A small-molecule ligand and the protein it binds are described below.
Small molecule (SMILES): Cc1cc(C(=O)N[C@@H](CC(=O)N2CCCC[C@@H]2C)C(=O)N[C@@H](C)C(=O)NCc2ccc(F)cc2F)no1

Sequence of chain 1.V:
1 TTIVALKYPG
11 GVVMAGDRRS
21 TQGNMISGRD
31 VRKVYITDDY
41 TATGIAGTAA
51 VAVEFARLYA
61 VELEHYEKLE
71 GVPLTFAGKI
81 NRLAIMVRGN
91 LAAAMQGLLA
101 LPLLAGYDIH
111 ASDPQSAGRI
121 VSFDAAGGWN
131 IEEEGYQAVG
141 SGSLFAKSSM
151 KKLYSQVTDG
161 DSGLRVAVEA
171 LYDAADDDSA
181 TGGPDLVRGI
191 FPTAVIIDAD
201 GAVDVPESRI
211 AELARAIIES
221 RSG

Binding-site contacts:
Ligand atom C32 contacts residue ALA52 of chain 1.V at 3.5 Å (hydrophobic).
Ligand atom O24 contacts residue ALA126 of chain 1.W at 3.1 Å (h-bond).
Ligand atom F37 contacts residue ALA49 of chain 1.V at 3.4 Å.
Ligand atom C29 contacts residue CIT1 of chain 1.FB at 3.2 Å.
Ligand atom O09 contacts residue SER27 of chain 1.V at 2.6 Å (h-bond).
Ligand atom N03 contacts residue THR21 of chain 1.V at 2.8 Å (h-bond).
Ligand atom O27 contacts residue THR21 of chain 1.V at 3.0 Å (h-bond).
Ligand atom C01 contacts residue CIT1 of chain 1.FB at 3.3 Å.
Ligand atom C29 contacts residue THR1 of chain 1.V at 3.1 Å.
Ligand atom N28 contacts residue GLY47 of chain 1.V at 2.8 Å (h-bond).
Ligand atom C07 contacts residue SER20 of chain 1.V at 3.5 Å.
Ligand atom F37 contacts residue SER20 of chain 1.V at 3.4 Å.
Ligand atom C12 contacts residue PHE123 of chain 1.W at 3.6 Å (hydrophobic).
Ligand atom N25 contacts residue ASP124 of chain 1.W at 3.3 Å.
Ligand atom C14 contacts residue GLY128 of chain 1.W at 3.5 Å.
Ligand atom O19 contacts residue GLN22 of chain 1.V at 3.4 Å.
Ligand atom F34 contacts residue ARG32 of chain 1.V at 3.5 Å.
Ligand atom C07 contacts residue ASP124 of chain 1.W at 3.4 Å.
Ligand atom C36 contacts residue ALA49 of chain 1.V at 3.4 Å (hydrophobic).
Ligand atom N28 contacts residue CIT1 of chain 1.FB at 3.3 Å (h-bond).
Ligand atom F37 contacts residue VAL31 of chain 1.V at 3.6 Å.
Ligand atom C32 contacts residue ILE45 of chain 1.V at 3.1 Å (hydrophobic).
Ligand atom C06 contacts residue THR21 of chain 1.V at 3.5 Å.
Ligand atom O27 contacts residue SER20 of chain 1.V at 3.4 Å.
Ligand atom N10 contacts residue SER20 of chain 1.V at 3.6 Å (h-bond).
Ligand atom O24 contacts residue ALA125 of chain 1.W at 3.3 Å.
Ligand atom C14 contacts residue TRP129 of chain 1.W at 3.6 Å (hydrophobic).
Ligand atom C26 contacts residue CIT1 of chain 1.FB at 3.6 Å.
Ligand atom O09 contacts residue SER20 of chain 1.V at 3.5 Å (h-bond).
Ligand atom C08 contacts residue SER27 of chain 1.V at 3.2 Å.
Ligand atom N17 contacts residue ASP124 of chain 1.W at 2.7 Å (salt-bridge).
Ligand atom C04 contacts residue THR21 of chain 1.V at 3.6 Å.
Ligand atom F34 contacts residue VAL53 of chain 1.V at 3.4 Å.
Ligand atom C08 contacts residue SER20 of chain 1.V at 3.3 Å.
Ligand atom C13 contacts residue SER122 of chain 1.W at 3.5 Å.
Ligand atom N25 contacts residue ALA125 of chain 1.W at 3.5 Å (h-bond).
Ligand atom O05 contacts residue ALA49 of chain 1.V at 2.9 Å (h-bond).
Ligand atom C35 contacts residue ALA49 of chain 1.V at 3.5 Å (hydrophobic).
Ligand atom C31 contacts residue THR1 of chain 1.V at 3.6 Å.
Ligand atom O09 contacts residue GLN22 of chain 1.V at 2.9 Å (h-bond).

Sequence of chain 1.W:
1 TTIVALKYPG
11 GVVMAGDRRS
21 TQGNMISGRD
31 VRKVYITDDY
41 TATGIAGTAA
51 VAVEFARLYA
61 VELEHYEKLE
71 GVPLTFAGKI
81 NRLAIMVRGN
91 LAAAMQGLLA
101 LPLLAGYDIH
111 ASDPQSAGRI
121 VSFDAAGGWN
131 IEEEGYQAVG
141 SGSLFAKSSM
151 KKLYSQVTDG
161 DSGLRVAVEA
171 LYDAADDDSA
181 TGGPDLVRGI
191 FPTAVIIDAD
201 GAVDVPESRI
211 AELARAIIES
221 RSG